Sequence of chain 1.A:
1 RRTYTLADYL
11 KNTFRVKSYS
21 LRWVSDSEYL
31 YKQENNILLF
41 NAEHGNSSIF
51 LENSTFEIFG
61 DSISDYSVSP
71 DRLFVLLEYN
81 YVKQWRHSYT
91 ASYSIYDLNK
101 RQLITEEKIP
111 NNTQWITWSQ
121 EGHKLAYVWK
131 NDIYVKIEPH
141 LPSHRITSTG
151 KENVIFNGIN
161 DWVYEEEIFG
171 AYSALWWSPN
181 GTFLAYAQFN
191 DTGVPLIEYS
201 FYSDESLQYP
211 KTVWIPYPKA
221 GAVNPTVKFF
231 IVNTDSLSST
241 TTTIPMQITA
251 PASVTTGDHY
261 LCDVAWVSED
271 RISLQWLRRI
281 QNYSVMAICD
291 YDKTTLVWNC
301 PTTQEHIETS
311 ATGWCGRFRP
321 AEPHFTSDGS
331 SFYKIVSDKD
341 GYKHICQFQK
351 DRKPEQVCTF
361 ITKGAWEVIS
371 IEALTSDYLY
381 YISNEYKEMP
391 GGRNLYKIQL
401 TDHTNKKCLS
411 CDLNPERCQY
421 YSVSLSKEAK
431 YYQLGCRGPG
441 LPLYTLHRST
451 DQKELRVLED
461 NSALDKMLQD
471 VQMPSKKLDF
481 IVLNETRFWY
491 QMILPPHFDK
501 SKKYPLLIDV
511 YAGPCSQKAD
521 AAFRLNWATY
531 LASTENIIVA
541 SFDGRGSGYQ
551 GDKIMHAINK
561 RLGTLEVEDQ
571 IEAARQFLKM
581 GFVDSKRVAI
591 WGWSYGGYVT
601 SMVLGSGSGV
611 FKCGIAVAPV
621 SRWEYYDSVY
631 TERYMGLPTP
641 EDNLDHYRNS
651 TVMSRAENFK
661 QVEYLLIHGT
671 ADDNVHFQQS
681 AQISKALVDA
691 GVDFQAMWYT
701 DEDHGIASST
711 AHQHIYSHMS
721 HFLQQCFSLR

Binding-site contacts:
Ligand atom O5 contacts residue SER47 of chain 1.A at 4.5 Å.
Ligand atom C4 contacts residue ASN46 of chain 1.A at 4.2 Å.
Ligand atom C6 contacts residue GLU28 of chain 1.A at 4.4 Å.
Ligand atom C6 contacts residue SER47 of chain 1.A at 4.2 Å.
Ligand atom O6 contacts residue SER47 of chain 1.A at 2.9 Å (h-bond).
Ligand atom C1 contacts residue ASN46 of chain 1.A at 1.4 Å.
Ligand atom C7 contacts residue ASN46 of chain 1.A at 3.7 Å.
Ligand atom C6 contacts residue ASN46 of chain 1.A at 4.4 Å.
Ligand atom C3 contacts residue ASN46 of chain 1.A at 3.8 Å.
Ligand atom O6 contacts residue SER48 of chain 1.A at 3.8 Å.
Ligand atom O6 contacts residue ASN46 of chain 1.A at 3.7 Å.
Ligand atom C5 contacts residue ASN46 of chain 1.A at 3.6 Å.
Ligand atom N2 contacts residue ASN46 of chain 1.A at 3.0 Å (h-bond).
Ligand atom O5 contacts residue ASN46 of chain 1.A at 2.3 Å (h-bond).
Ligand atom O7 contacts residue ASN46 of chain 1.A at 4.0 Å.
Ligand atom C2 contacts residue ASN46 of chain 1.A at 2.5 Å.

A small-molecule ligand and the protein it binds are described below.
Small molecule (SMILES): CC(=O)N[C@@H]1[C@@H](O)[C@H](O)[C@@H](CO)O[C@H]1O